The protein below binds the small molecule below.
Small molecule (SMILES): CC(=O)N[C@H]1[C@H](O[C@H]2[C@H](O)[C@@H](NC(C)=O)CO[C@@H]2CO)O[C@H](CO)[C@@H](O)[C@@H]1O

Sequence of chain 1.B:
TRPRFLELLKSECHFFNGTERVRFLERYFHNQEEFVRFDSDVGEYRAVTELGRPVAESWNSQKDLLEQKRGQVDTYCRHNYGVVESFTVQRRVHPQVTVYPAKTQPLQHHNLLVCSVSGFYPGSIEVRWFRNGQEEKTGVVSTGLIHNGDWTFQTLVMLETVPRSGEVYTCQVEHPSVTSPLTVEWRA

Binding-site contacts:
Ligand atom C6 contacts residue GLU20 of chain 1.B at 4.0 Å.
Ligand atom C5 contacts residue ASN17 of chain 1.B at 3.7 Å.
Ligand atom C5 contacts residue GLU20 of chain 1.B at 4.2 Å.
Ligand atom N2 contacts residue ASN17 of chain 1.B at 2.9 Å (h-bond).
Ligand atom C2 contacts residue GLU20 of chain 1.B at 4.1 Å.
Ligand atom O7 contacts residue GLU20 of chain 1.B at 4.2 Å.
Ligand atom C7 contacts residue ASN17 of chain 1.B at 3.8 Å.
Ligand atom O5 contacts residue GLU20 of chain 1.B at 3.8 Å.
Ligand atom C6 contacts residue ASN17 of chain 1.B at 4.4 Å.
Ligand atom O5 contacts residue ASN17 of chain 1.B at 2.4 Å (h-bond).
Ligand atom O6 contacts residue ASN17 of chain 1.B at 3.9 Å.
Ligand atom O7 contacts residue ASN17 of chain 1.B at 3.9 Å.
Ligand atom C4 contacts residue GLU20 of chain 1.B at 4.1 Å.
Ligand atom C2 contacts residue ASN17 of chain 1.B at 2.4 Å.
Ligand atom C3 contacts residue ASN17 of chain 1.B at 3.8 Å.
Ligand atom C1 contacts residue ASN17 of chain 1.B at 1.4 Å.
Ligand atom C4 contacts residue ASN17 of chain 1.B at 4.2 Å.